Sequence of chain 2.A:
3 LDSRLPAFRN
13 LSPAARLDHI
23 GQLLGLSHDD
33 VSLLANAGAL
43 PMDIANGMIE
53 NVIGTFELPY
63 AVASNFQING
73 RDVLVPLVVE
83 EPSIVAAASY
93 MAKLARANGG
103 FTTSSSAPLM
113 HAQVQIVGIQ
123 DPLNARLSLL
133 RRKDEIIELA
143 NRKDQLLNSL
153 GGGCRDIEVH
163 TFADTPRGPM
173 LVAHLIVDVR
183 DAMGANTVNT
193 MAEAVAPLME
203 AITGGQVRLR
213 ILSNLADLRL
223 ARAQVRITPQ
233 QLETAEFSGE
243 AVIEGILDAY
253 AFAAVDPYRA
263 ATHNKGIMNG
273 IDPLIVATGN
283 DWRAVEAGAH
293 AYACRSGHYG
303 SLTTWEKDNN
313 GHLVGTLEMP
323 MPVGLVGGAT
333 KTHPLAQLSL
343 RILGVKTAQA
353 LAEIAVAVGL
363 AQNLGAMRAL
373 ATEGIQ

A protein and the small-molecule ligand that binds it are described below.
Small molecule (SMILES): C[C@@](O)(CCO)CC(=O)[O-]

Binding-site contacts:
Ligand atom C5 contacts residue LEU372 of chain 2.A at 4.0 Å (hydrophobic).
Ligand atom C5 contacts residue ALA368 of chain 2.A at 3.9 Å (hydrophobic).
Ligand atom O3 contacts residue ILE213 of chain 2.B at 4.0 Å.
Ligand atom C6 contacts residue ILE377 of chain 2.A at 3.5 Å (hydrophobic).
Ligand atom O8 contacts residue ASN271 of chain 2.A at 3.1 Å (h-bond).
Ligand atom C2 contacts residue ASN271 of chain 2.A at 3.7 Å.
Ligand atom C6 contacts residue ALA368 of chain 2.A at 4.1 Å (hydrophobic).
Ligand atom O7 contacts residue LEU214 of chain 2.B at 4.2 Å.
Ligand atom O4 contacts residue THR264 of chain 2.A at 3.9 Å.
Ligand atom C8 contacts residue COA1 of chain 2.D at 3.4 Å.
Ligand atom C6 contacts residue COA1 of chain 2.D at 3.9 Å.
Ligand atom C4 contacts residue GLY268 of chain 2.A at 3.9 Å.
Ligand atom O4 contacts residue LEU372 of chain 2.A at 4.0 Å.
Ligand atom C4 contacts residue ALA368 of chain 2.A at 3.9 Å (hydrophobic).
Ligand atom C8 contacts residue GLU83 of chain 2.A at 3.6 Å.
Ligand atom O8 contacts residue GLU83 of chain 2.A at 2.8 Å (salt-bridge).
Ligand atom O7 contacts residue ILE213 of chain 2.B at 3.8 Å.
Ligand atom C8 contacts residue LYS267 of chain 2.A at 4.0 Å.
Ligand atom C4 contacts residue THR264 of chain 2.A at 3.7 Å.
Ligand atom C8 contacts residue ASN271 of chain 2.A at 3.8 Å.
Ligand atom C6 contacts residue ILE213 of chain 2.B at 4.5 Å (hydrophobic).
Ligand atom O8 contacts residue COA1 of chain 2.D at 3.8 Å.
Ligand atom O4 contacts residue ALA368 of chain 2.A at 3.5 Å.
Ligand atom C2 contacts residue GLY268 of chain 2.A at 4.4 Å.
Ligand atom C3 contacts residue COA1 of chain 2.D at 4.3 Å.
Ligand atom O8 contacts residue LYS267 of chain 2.A at 2.8 Å (salt-bridge).
Ligand atom C5 contacts residue THR264 of chain 2.A at 3.7 Å.
Ligand atom C5 contacts residue ARG261 of chain 2.A at 3.3 Å.
Ligand atom O3 contacts residue ARG261 of chain 2.A at 2.5 Å (salt-bridge).
Ligand atom C2 contacts residue COA1 of chain 2.D at 3.5 Å.
Ligand atom O3 contacts residue LEU372 of chain 2.A at 3.5 Å.
Ligand atom O4 contacts residue HIS265 of chain 2.A at 4.0 Å.
Ligand atom O3 contacts residue THR264 of chain 2.A at 3.6 Å.
Ligand atom O7 contacts residue THR264 of chain 2.A at 3.8 Å.
Ligand atom O4 contacts residue ARG261 of chain 2.A at 3.5 Å (salt-bridge).

Sequence of chain 2.B:
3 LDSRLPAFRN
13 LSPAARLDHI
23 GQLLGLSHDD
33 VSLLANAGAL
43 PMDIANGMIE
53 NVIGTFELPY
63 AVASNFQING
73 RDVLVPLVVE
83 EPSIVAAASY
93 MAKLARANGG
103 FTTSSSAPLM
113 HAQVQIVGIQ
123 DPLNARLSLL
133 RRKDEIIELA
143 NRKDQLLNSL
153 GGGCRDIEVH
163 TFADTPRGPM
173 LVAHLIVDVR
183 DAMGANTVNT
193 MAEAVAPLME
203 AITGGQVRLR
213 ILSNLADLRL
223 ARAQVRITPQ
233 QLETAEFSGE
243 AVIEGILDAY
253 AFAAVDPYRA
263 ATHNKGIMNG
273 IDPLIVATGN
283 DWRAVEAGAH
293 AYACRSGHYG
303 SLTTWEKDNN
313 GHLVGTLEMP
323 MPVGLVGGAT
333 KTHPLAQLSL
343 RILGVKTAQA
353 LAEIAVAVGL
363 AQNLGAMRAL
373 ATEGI